This protein binds this small molecule.
Small molecule (SMILES): Nc1ncnc2c1ncn2[C@@H]1O[C@H](COP(=O)=O)[C@@H](O[P](=O)(O)OC[C@H]2O[C@@H](n3ccc(=O)[nH]c3=O)[C@H](O)[C@@H]2O)[C@H]1O

Binding-site contacts:
Ligand atom N3 contacts residue TRP38 of chain 1.B at 3.2 Å.
Ligand atom N9 contacts residue TRP38 of chain 1.B at 3.7 Å.
Ligand atom O2' contacts residue TRP38 of chain 1.B at 4.2 Å.
Ligand atom C4 contacts residue TRP38 of chain 1.B at 3.5 Å (hydrophobic).
Ligand atom C2 contacts residue TRP38 of chain 1.B at 3.1 Å (hydrophobic).
Ligand atom N7 contacts residue TRP38 of chain 1.B at 4.2 Å.
Ligand atom C6 contacts residue TRP38 of chain 1.B at 3.6 Å (hydrophobic).
Ligand atom C5 contacts residue TRP38 of chain 1.B at 3.7 Å (hydrophobic).
Ligand atom C8 contacts residue TRP38 of chain 1.B at 4.3 Å (hydrophobic).
Ligand atom N1 contacts residue TRP38 of chain 1.B at 3.3 Å.
Ligand atom N6 contacts residue TRP38 of chain 1.B at 4.0 Å.
Ligand atom C1' contacts residue TRP38 of chain 1.B at 4.0 Å (hydrophobic).

Sequence of chain 1.B:
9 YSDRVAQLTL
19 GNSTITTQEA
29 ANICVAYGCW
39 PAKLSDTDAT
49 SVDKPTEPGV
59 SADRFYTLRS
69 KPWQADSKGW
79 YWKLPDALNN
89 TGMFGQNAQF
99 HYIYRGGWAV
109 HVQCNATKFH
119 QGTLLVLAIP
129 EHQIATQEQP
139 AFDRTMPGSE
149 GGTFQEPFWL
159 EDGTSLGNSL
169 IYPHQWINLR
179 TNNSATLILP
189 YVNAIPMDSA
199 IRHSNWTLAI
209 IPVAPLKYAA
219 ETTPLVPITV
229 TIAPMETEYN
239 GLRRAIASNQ